A small-molecule ligand and the protein it binds are described below.
Small molecule (SMILES): CC(=O)N[C@@H]1[C@@H](O)[C@H](O[C@@H]2O[C@H](CO)[C@H](O)[C@H](O[C@]3(C(=O)O)C[C@H](O)[C@@H](NC(C)=O)[C@H]([C@H](O)[C@H](O)CO)O3)[C@H]2O)[C@@H](CO)O[C@H]1O

Sequence of chain 1.E:
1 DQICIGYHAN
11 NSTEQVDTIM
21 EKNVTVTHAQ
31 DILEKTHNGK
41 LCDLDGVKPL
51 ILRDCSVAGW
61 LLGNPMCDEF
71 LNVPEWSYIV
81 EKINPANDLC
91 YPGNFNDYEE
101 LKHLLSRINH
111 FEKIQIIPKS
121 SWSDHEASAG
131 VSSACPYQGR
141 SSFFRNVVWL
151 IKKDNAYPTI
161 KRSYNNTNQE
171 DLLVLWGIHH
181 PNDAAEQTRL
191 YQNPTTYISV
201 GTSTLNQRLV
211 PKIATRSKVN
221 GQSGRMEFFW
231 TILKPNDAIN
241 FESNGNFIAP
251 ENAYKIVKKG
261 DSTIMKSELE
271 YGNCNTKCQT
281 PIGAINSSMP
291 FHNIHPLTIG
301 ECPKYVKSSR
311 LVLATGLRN

Binding-site contacts:
Ligand atom O8 contacts residue GLN222 of chain 1.E at 3.3 Å (h-bond).
Ligand atom C5 contacts residue VAL131 of chain 1.E at 3.8 Å (hydrophobic).
Ligand atom C2 contacts residue GLN222 of chain 1.E at 3.8 Å.
Ligand atom C9 contacts residue TRP149 of chain 1.E at 4.1 Å (hydrophobic).
Ligand atom C11 contacts residue TRP149 of chain 1.E at 4.0 Å (hydrophobic).
Ligand atom C1 contacts residue SER132 of chain 1.E at 3.3 Å.
Ligand atom C9 contacts residue TYR91 of chain 1.E at 3.4 Å (hydrophobic).
Ligand atom O8 contacts residue TYR91 of chain 1.E at 2.8 Å (h-bond).
Ligand atom N5 contacts residue VAL131 of chain 1.E at 3.1 Å (h-bond).
Ligand atom C7 contacts residue TRP149 of chain 1.E at 3.7 Å (hydrophobic).
Ligand atom O7 contacts residue LEU190 of chain 1.E at 3.8 Å.
Ligand atom O9 contacts residue GLU186 of chain 1.E at 2.8 Å (salt-bridge).
Ligand atom C10 contacts residue VAL131 of chain 1.E at 4.0 Å (hydrophobic).
Ligand atom C11 contacts residue VAL131 of chain 1.E at 3.9 Å (hydrophobic).
Ligand atom O9 contacts residue ASN182 of chain 1.E at 3.7 Å.
Ligand atom O1B contacts residue SER133 of chain 1.E at 4.0 Å.
Ligand atom O8 contacts residue TRP149 of chain 1.E at 3.8 Å.
Ligand atom C8 contacts residue TRP149 of chain 1.E at 4.1 Å (hydrophobic).
Ligand atom C11 contacts residue GLY130 of chain 1.E at 4.0 Å.
Ligand atom O10 contacts residue LEU190 of chain 1.E at 3.3 Å.
Ligand atom O1A contacts residue SER133 of chain 1.E at 2.8 Å (h-bond).
Ligand atom C11 contacts residue ALA129 of chain 1.E at 3.2 Å (hydrophobic).
Ligand atom O3 contacts residue GLN222 of chain 1.E at 3.4 Å (h-bond).
Ligand atom O1A contacts residue GLN222 of chain 1.E at 3.5 Å (h-bond).
Ligand atom O4 contacts residue GLN222 of chain 1.E at 2.6 Å (h-bond).
Ligand atom O9 contacts residue GLY224 of chain 1.E at 3.7 Å.
Ligand atom O9 contacts residue TYR91 of chain 1.E at 2.8 Å (h-bond).
Ligand atom O1B contacts residue SER132 of chain 1.E at 2.5 Å (h-bond).
Ligand atom C8 contacts residue TYR91 of chain 1.E at 3.7 Å (hydrophobic).
Ligand atom O9 contacts residue HIS179 of chain 1.E at 3.0 Å (h-bond).
Ligand atom C9 contacts residue HIS179 of chain 1.E at 3.3 Å.
Ligand atom C1 contacts residue SER133 of chain 1.E at 3.8 Å.
Ligand atom C9 contacts residue GLU186 of chain 1.E at 3.2 Å.
Ligand atom O1A contacts residue SER132 of chain 1.E at 3.3 Å (h-bond).
Ligand atom O6 contacts residue GLN222 of chain 1.E at 3.7 Å.
Ligand atom C6 contacts residue GLU186 of chain 1.E at 3.9 Å.
Ligand atom C1 contacts residue GLN222 of chain 1.E at 3.3 Å.
Ligand atom C4 contacts residue GLN222 of chain 1.E at 3.6 Å.
Ligand atom O1B contacts residue GLN222 of chain 1.E at 2.9 Å.
Ligand atom C4 contacts residue VAL131 of chain 1.E at 3.6 Å (hydrophobic).